A protein and the small-molecule ligand that binds it are described below.
Small molecule (SMILES): CC(=O)N[C@H]1[C@H](O[C@H]2[C@H](O)[C@@H](NC(C)=O)CO[C@@H]2CO)O[C@H](CO)[C@@H](O)[C@@H]1O

Sequence of chain 1.B:
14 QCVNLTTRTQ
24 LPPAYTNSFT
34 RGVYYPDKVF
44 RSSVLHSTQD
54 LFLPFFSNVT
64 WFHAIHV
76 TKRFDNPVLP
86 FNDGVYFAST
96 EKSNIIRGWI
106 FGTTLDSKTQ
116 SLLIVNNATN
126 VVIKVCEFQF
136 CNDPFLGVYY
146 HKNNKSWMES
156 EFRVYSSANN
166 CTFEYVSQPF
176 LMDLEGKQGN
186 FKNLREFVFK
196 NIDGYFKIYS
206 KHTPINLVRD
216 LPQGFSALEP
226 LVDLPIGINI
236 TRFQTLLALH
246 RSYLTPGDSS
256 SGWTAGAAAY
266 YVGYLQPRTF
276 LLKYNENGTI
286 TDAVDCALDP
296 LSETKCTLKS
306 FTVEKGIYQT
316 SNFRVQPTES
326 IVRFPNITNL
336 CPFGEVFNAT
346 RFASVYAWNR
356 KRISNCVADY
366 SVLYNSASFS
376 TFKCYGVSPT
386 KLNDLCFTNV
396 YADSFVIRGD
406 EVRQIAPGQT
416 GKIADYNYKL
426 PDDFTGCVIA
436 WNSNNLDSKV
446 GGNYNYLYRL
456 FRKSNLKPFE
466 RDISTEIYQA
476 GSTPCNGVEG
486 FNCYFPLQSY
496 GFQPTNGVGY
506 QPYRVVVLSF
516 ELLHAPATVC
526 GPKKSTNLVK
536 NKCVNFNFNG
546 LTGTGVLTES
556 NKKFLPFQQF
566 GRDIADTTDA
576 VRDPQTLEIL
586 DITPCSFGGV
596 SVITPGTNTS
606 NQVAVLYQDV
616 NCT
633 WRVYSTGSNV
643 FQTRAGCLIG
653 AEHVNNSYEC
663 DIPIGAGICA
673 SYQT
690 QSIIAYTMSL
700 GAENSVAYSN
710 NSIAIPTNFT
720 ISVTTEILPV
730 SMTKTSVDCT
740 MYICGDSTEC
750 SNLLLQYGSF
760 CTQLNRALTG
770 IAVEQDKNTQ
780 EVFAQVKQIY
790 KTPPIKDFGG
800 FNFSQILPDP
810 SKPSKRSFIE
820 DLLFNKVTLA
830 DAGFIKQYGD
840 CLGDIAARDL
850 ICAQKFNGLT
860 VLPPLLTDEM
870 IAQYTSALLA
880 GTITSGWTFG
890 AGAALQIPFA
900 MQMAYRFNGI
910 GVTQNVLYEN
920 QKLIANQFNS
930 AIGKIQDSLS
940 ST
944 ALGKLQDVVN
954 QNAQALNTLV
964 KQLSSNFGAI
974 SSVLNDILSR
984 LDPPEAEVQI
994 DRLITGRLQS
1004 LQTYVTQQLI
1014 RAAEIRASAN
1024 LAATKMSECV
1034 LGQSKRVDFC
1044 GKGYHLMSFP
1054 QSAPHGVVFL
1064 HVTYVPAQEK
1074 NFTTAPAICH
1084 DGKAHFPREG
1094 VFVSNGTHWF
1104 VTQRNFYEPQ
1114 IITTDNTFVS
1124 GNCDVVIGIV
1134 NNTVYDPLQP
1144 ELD

Binding-site contacts:
Ligand atom C4 contacts residue HIS1101 of chain 1.B at 4.0 Å.
Ligand atom C8 contacts residue HIS1101 of chain 1.B at 4.2 Å.
Ligand atom C3 contacts residue THR1100 of chain 1.B at 4.1 Å.
Ligand atom C7 contacts residue ASN1098 of chain 1.B at 3.1 Å.
Ligand atom C2 contacts residue HIS1101 of chain 1.B at 4.0 Å.
Ligand atom C8 contacts residue THR1100 of chain 1.B at 4.0 Å.
Ligand atom C3 contacts residue HIS1101 of chain 1.B at 3.6 Å.
Ligand atom C5 contacts residue PHE1103 of chain 1.B at 4.3 Å (hydrophobic).
Ligand atom C2 contacts residue ASN1098 of chain 1.B at 2.2 Å.
Ligand atom C8 contacts residue ASN1098 of chain 1.B at 3.3 Å.
Ligand atom O6 contacts residue PHE1103 of chain 1.B at 3.8 Å.
Ligand atom N2 contacts residue ASN1098 of chain 1.B at 2.6 Å (h-bond).
Ligand atom O5 contacts residue PHE1103 of chain 1.B at 3.9 Å.
Ligand atom C1 contacts residue HIS1101 of chain 1.B at 3.5 Å.
Ligand atom C1 contacts residue THR1100 of chain 1.B at 4.1 Å.
Ligand atom O5 contacts residue ASN1098 of chain 1.B at 2.3 Å (h-bond).
Ligand atom O5 contacts residue HIS1101 of chain 1.B at 3.9 Å.
Ligand atom C4 contacts residue ASN1098 of chain 1.B at 4.1 Å.
Ligand atom N2 contacts residue THR1100 of chain 1.B at 3.5 Å (h-bond).
Ligand atom O7 contacts residue ASN1098 of chain 1.B at 3.2 Å (h-bond).
Ligand atom O4 contacts residue HIS1101 of chain 1.B at 3.5 Å.
Ligand atom C6 contacts residue PHE1103 of chain 1.B at 4.1 Å (hydrophobic).
Ligand atom C3 contacts residue ASN1098 of chain 1.B at 3.6 Å.
Ligand atom C5 contacts residue HIS1101 of chain 1.B at 3.5 Å.
Ligand atom C5 contacts residue ASN1098 of chain 1.B at 3.6 Å.
Ligand atom N2 contacts residue HIS1101 of chain 1.B at 4.3 Å.
Ligand atom C1 contacts residue ASN1098 of chain 1.B at 1.4 Å.
Ligand atom C2 contacts residue THR1100 of chain 1.B at 4.1 Å.